This protein binds this small molecule.
Small molecule (SMILES): CC(=O)N[C@@H]1[C@@H](O)[C@H](O)[C@@H](CO)O[C@H]1O

Sequence of chain 1.C:
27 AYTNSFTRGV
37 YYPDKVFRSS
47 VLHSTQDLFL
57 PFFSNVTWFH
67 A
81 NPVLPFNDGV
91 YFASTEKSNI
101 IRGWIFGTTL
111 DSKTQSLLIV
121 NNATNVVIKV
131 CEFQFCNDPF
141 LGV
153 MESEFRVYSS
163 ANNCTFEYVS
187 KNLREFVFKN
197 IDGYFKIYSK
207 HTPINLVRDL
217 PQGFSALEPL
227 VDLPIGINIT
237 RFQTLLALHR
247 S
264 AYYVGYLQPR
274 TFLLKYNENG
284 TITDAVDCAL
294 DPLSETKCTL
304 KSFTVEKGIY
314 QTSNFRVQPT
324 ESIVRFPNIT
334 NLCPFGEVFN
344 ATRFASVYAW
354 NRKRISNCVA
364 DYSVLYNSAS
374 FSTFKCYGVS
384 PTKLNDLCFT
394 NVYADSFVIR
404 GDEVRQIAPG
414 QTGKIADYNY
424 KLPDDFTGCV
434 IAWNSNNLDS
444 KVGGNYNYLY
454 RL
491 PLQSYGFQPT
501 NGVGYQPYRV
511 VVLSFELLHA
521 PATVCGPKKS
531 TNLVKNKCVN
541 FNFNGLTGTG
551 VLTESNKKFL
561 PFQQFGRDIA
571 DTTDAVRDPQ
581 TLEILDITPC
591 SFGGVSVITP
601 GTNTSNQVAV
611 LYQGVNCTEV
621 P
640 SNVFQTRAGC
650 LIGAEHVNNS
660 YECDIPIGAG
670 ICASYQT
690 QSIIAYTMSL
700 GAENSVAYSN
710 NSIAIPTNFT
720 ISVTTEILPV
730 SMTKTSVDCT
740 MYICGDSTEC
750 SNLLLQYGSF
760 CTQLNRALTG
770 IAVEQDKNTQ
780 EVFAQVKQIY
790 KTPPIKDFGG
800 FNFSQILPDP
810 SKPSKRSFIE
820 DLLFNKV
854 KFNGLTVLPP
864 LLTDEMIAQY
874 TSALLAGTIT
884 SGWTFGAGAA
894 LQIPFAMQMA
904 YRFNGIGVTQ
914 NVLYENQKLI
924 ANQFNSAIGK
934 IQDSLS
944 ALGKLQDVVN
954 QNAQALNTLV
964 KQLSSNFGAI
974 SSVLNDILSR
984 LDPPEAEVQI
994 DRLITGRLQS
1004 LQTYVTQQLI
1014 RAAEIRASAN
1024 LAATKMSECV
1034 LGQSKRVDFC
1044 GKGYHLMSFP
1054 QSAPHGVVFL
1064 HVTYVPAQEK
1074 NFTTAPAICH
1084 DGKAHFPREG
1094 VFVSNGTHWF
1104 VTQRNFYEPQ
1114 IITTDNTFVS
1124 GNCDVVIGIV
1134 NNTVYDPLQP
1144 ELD

Binding-site contacts:
Ligand atom O7 contacts residue THR604 of chain 1.C at 3.9 Å.
Ligand atom C2 contacts residue ASN603 of chain 1.C at 2.4 Å.
Ligand atom O5 contacts residue ASN603 of chain 1.C at 2.4 Å (h-bond).
Ligand atom C5 contacts residue ASN603 of chain 1.C at 3.7 Å.
Ligand atom C8 contacts residue ASN603 of chain 1.C at 4.5 Å.
Ligand atom O6 contacts residue ASN603 of chain 1.C at 3.8 Å.
Ligand atom C4 contacts residue ASN603 of chain 1.C at 4.2 Å.
Ligand atom C1 contacts residue ASN603 of chain 1.C at 1.4 Å.
Ligand atom O7 contacts residue ASN603 of chain 1.C at 3.6 Å (h-bond).
Ligand atom N2 contacts residue ASN603 of chain 1.C at 2.7 Å (h-bond).
Ligand atom C3 contacts residue ASN603 of chain 1.C at 3.7 Å.
Ligand atom C7 contacts residue ASN603 of chain 1.C at 3.5 Å.